Sequence of chain 1.A:
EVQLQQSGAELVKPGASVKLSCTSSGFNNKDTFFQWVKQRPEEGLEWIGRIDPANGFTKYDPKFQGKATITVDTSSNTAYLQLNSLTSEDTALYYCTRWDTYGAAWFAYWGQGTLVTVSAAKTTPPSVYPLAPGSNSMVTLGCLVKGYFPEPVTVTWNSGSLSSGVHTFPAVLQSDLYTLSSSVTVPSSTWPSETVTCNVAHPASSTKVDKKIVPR

Sequence of chain 1.B:
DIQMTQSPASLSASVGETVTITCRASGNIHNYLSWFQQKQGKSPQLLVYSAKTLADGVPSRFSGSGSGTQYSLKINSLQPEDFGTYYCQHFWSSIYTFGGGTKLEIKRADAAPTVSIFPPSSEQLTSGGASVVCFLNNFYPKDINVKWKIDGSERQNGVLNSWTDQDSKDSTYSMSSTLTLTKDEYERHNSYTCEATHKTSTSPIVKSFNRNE

Binding-site contacts:
Ligand atom C8 contacts residue TRP106 of chain 1.A at 4.1 Å (hydrophobic).
Ligand atom C4 contacts residue TRP106 of chain 1.A at 4.0 Å (hydrophobic).
Ligand atom C2 contacts residue TYR49 of chain 1.B at 3.7 Å (hydrophobic).
Ligand atom S7 contacts residue TYR32 of chain 1.B at 3.8 Å.
Ligand atom C13 contacts residue PHE33 of chain 1.A at 3.4 Å (hydrophobic).
Ligand atom O23 contacts residue PHE33 of chain 1.A at 3.0 Å (h-bond).
Ligand atom C20 contacts residue ASN29 of chain 1.A at 4.0 Å.
Ligand atom O22 contacts residue SER50 of chain 1.B at 3.0 Å (h-bond).
Ligand atom C6 contacts residue TRP106 of chain 1.A at 3.8 Å (hydrophobic).
Ligand atom N14 contacts residue PHE33 of chain 1.A at 3.2 Å.
Ligand atom N1 contacts residue TRP99 of chain 1.A at 3.6 Å.
Ligand atom C2 contacts residue SER34 of chain 1.B at 3.4 Å.
Ligand atom O22 contacts residue LEU33 of chain 1.B at 3.2 Å (h-bond).
Ligand atom C12 contacts residue PHE33 of chain 1.A at 3.7 Å (hydrophobic).
Ligand atom O25 contacts residue ASN29 of chain 1.A at 3.4 Å (h-bond).
Ligand atom O22 contacts residue SER34 of chain 1.B at 2.9 Å (h-bond).
Ligand atom N3 contacts residue SER50 of chain 1.B at 3.0 Å (h-bond).
Ligand atom C15 contacts residue THR32 of chain 1.A at 4.1 Å.
Ligand atom N1 contacts residue SER34 of chain 1.B at 3.5 Å (h-bond).
Ligand atom C2 contacts residue PHE91 of chain 1.B at 3.7 Å (hydrophobic).
Ligand atom C10 contacts residue PHE91 of chain 1.B at 3.7 Å (hydrophobic).
Ligand atom C12 contacts residue TYR96 of chain 1.B at 4.0 Å (hydrophobic).
Ligand atom O22 contacts residue TYR49 of chain 1.B at 3.7 Å.
Ligand atom O23 contacts residue THR32 of chain 1.A at 3.5 Å.
Ligand atom C11 contacts residue TRP99 of chain 1.A at 4.0 Å (hydrophobic).
Ligand atom N1 contacts residue PHE91 of chain 1.B at 3.2 Å.
Ligand atom C15 contacts residue ASP31 of chain 1.A at 3.9 Å.
Ligand atom N21 contacts residue ASN29 of chain 1.A at 3.8 Å.
Ligand atom C5 contacts residue SER50 of chain 1.B at 3.8 Å.
Ligand atom C9 contacts residue TRP99 of chain 1.A at 4.0 Å (hydrophobic).
Ligand atom C9 contacts residue PHE91 of chain 1.B at 3.5 Å (hydrophobic).
Ligand atom C6 contacts residue TYR32 of chain 1.B at 4.0 Å (hydrophobic).
Ligand atom C2 contacts residue SER50 of chain 1.B at 3.5 Å.
Ligand atom C12 contacts residue GLN35 of chain 1.A at 4.1 Å.
Ligand atom O22 contacts residue PHE91 of chain 1.B at 3.5 Å.
Ligand atom N21 contacts residue ASP31 of chain 1.A at 2.9 Å (salt-bridge).
Ligand atom C4 contacts residue TRP99 of chain 1.A at 3.9 Å (hydrophobic).
Ligand atom N3 contacts residue TYR49 of chain 1.B at 4.0 Å.
Ligand atom C15 contacts residue PHE33 of chain 1.A at 3.4 Å (hydrophobic).
Ligand atom C5 contacts residue TRP106 of chain 1.A at 3.8 Å (hydrophobic).

This protein binds this small molecule.
Small molecule (SMILES): NC(=O)[C@@H](N)CCCCNC(=O)CCCC[C@@H]1SC[C@@H]2NC(=O)N[C@@H]21